Sequence of chain 31.A:
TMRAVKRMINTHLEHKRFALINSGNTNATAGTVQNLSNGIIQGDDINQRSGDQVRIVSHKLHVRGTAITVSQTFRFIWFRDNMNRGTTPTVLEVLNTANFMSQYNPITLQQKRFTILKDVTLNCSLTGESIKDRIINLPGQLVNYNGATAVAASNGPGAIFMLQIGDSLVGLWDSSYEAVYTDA

The small molecule below binds the protein below.
Small molecule (SMILES): O=c1ccn([C@@H]2O[C@H](CO[P](=O)(O)O[C@H]3[C@@H](O)[C@H](n4ccc(=O)[nH]c4=O)O[C@@H]3CO[P](=O)(O)O[C@H]3[C@@H](O)[C@H](n4ccc(=O)[nH]c4=O)O[C@@H]3CO[P](=O)(O)O[C@H]3[C@@H](O)[C@H](n4ccc(=O)[nH]c4=O)O[C@@H]3COP(=O)=O)[C@@H](O)[C@H]2O)c(=O)[nH]1

Binding-site contacts:
Ligand atom P contacts residue ARG15 of chain 31.A at 3.1 Å.
Ligand atom O2 contacts residue A1 of chain 31.B at 2.7 Å (h-bond).
Ligand atom OP2 contacts residue ALA16 of chain 31.A at 4.1 Å.
Ligand atom C1' contacts residue ARG19 of chain 31.A at 4.3 Å.
Ligand atom O2 contacts residue A3 of chain 31.B at 3.2 Å.
Ligand atom C4' contacts residue ARG19 of chain 31.A at 3.7 Å.
Ligand atom C6 contacts residue ARG19 of chain 31.A at 2.7 Å.
Ligand atom OP1 contacts residue LYS18 of chain 31.A at 3.7 Å.
Ligand atom C4 contacts residue ARG19 of chain 31.A at 3.9 Å.
Ligand atom C5' contacts residue ARG19 of chain 31.A at 3.2 Å.
Ligand atom P contacts residue ARG19 of chain 31.A at 2.8 Å.
Ligand atom N1 contacts residue A3 of chain 31.B at 4.3 Å.
Ligand atom O4 contacts residue A1 of chain 31.B at 3.0 Å (h-bond).
Ligand atom C5 contacts residue ARG19 of chain 31.A at 2.9 Å.
Ligand atom N3 contacts residue A2 of chain 31.B at 3.7 Å.
Ligand atom O3' contacts residue ARG19 of chain 31.A at 3.6 Å (salt-bridge).
Ligand atom C2 contacts residue A2 of chain 31.B at 3.9 Å.
Ligand atom C3' contacts residue ARG15 of chain 31.A at 3.8 Å.
Ligand atom C4 contacts residue A1 of chain 31.B at 3.4 Å.
Ligand atom O2 contacts residue A2 of chain 31.B at 3.7 Å.
Ligand atom O5' contacts residue ARG15 of chain 31.A at 3.6 Å.
Ligand atom C5' contacts residue ARG15 of chain 31.A at 2.5 Å.
Ligand atom OP1 contacts residue MET14 of chain 31.A at 3.8 Å.
Ligand atom C4 contacts residue A3 of chain 31.B at 3.6 Å.
Ligand atom C2' contacts residue ARG19 of chain 31.A at 3.6 Å.
Ligand atom N1 contacts residue ARG19 of chain 31.A at 3.9 Å.
Ligand atom OP1 contacts residue ARG19 of chain 31.A at 4.1 Å.
Ligand atom OP2 contacts residue ARG15 of chain 31.A at 2.5 Å.
Ligand atom OP1 contacts residue ARG15 of chain 31.A at 2.5 Å.
Ligand atom C3' contacts residue ARG19 of chain 31.A at 3.4 Å.
Ligand atom O5' contacts residue ARG19 of chain 31.A at 2.1 Å (salt-bridge).
Ligand atom N3 contacts residue A1 of chain 31.B at 2.7 Å (h-bond).
Ligand atom N3 contacts residue A3 of chain 31.B at 2.8 Å (h-bond).
Ligand atom O4' contacts residue ARG19 of chain 31.A at 3.9 Å.
Ligand atom C2 contacts residue A1 of chain 31.B at 3.1 Å.
Ligand atom O4 contacts residue A3 of chain 31.B at 2.8 Å (h-bond).
Ligand atom C4' contacts residue ARG15 of chain 31.A at 3.3 Å.
Ligand atom O3' contacts residue ARG15 of chain 31.A at 3.1 Å (salt-bridge).
Ligand atom C2 contacts residue A3 of chain 31.B at 3.5 Å.
Ligand atom OP2 contacts residue ARG19 of chain 31.A at 2.1 Å (salt-bridge).